Sequence of chain 1.A:
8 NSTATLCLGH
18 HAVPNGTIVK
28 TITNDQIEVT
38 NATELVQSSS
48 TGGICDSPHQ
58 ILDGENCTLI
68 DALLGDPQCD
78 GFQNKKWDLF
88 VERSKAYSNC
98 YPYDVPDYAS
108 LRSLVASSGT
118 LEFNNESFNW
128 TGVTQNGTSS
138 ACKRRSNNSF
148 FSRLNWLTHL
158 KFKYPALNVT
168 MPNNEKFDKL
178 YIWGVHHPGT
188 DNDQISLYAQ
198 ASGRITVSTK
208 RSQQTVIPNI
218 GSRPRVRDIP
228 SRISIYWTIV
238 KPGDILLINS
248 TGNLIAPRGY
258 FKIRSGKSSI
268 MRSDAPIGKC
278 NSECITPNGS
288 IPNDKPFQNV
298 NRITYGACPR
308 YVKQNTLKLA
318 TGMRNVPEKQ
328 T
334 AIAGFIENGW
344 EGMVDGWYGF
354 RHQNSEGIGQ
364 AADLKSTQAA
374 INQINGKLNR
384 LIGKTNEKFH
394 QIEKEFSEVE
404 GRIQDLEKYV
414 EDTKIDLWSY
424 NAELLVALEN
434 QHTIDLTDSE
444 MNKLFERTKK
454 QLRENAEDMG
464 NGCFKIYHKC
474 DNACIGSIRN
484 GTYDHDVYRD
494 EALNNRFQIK

Sequence of chain 2.A:
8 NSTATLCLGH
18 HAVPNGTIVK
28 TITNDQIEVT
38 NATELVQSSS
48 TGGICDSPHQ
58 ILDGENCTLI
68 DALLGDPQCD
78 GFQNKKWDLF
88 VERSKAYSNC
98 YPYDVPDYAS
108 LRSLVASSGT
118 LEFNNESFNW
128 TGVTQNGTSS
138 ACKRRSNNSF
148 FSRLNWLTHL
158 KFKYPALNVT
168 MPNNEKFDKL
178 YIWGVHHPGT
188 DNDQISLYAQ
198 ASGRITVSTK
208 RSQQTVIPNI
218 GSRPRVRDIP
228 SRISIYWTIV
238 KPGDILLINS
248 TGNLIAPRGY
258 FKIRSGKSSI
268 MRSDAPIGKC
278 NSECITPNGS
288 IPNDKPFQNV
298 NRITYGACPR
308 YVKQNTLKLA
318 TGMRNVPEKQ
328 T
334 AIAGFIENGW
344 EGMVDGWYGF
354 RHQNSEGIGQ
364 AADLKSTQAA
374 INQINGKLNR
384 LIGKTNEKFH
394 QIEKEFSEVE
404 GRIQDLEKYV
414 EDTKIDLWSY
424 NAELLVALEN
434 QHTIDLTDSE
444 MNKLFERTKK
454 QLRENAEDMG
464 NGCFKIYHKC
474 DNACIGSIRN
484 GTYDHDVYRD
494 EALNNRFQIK

Binding-site contacts:
Ligand atom C6 contacts residue ASN165 of chain 1.A at 4.3 Å.
Ligand atom C8 contacts residue NAG1 of chain 1.B at 4.0 Å.
Ligand atom O5 contacts residue ASN165 of chain 1.A at 3.7 Å.
Ligand atom C4 contacts residue ASN246 of chain 1.A at 4.3 Å.
Ligand atom C7 contacts residue THR248 of chain 1.A at 4.2 Å.
Ligand atom O4 contacts residue ALA163 of chain 1.A at 4.3 Å.
Ligand atom C6 contacts residue ALA163 of chain 1.A at 4.1 Å (hydrophobic).
Ligand atom N2 contacts residue ASN246 of chain 1.A at 2.9 Å (h-bond).
Ligand atom C1 contacts residue ALA163 of chain 1.A at 4.0 Å (hydrophobic).
Ligand atom O5 contacts residue ALA163 of chain 1.A at 4.0 Å.
Ligand atom O6 contacts residue ASN165 of chain 1.A at 3.3 Å.
Ligand atom C3 contacts residue ALA163 of chain 1.A at 4.3 Å (hydrophobic).
Ligand atom O7 contacts residue SER247 of chain 1.A at 3.1 Å.
Ligand atom O3 contacts residue ALA163 of chain 1.A at 4.4 Å.
Ligand atom C7 contacts residue SER247 of chain 1.A at 4.0 Å.
Ligand atom O6 contacts residue NAG1 of chain 1.B at 3.3 Å.
Ligand atom C8 contacts residue ASN246 of chain 1.A at 4.1 Å.
Ligand atom C1 contacts residue LEU164 of chain 1.A at 3.8 Å (hydrophobic).
Ligand atom C7 contacts residue ASN246 of chain 1.A at 3.6 Å.
Ligand atom C2 contacts residue ASN246 of chain 1.A at 2.5 Å.
Ligand atom O7 contacts residue THR187 of chain 2.A at 4.3 Å.
Ligand atom C5 contacts residue ALA163 of chain 1.A at 4.1 Å (hydrophobic).
Ligand atom O5 contacts residue LEU164 of chain 1.A at 3.6 Å.
Ligand atom C1 contacts residue ASN246 of chain 1.A at 1.5 Å.
Ligand atom O7 contacts residue ARG201 of chain 1.A at 3.7 Å.
Ligand atom O3 contacts residue THR248 of chain 1.A at 3.7 Å.
Ligand atom C2 contacts residue ALA163 of chain 1.A at 4.3 Å (hydrophobic).
Ligand atom C3 contacts residue ASN246 of chain 1.A at 3.8 Å.
Ligand atom C6 contacts residue NAG1 of chain 1.B at 4.0 Å.
Ligand atom C5 contacts residue ASN246 of chain 1.A at 3.6 Å.
Ligand atom C4 contacts residue ALA163 of chain 1.A at 3.5 Å (hydrophobic).
Ligand atom C8 contacts residue ARG201 of chain 1.A at 3.3 Å.
Ligand atom O5 contacts residue ASN246 of chain 1.A at 2.4 Å (h-bond).
Ligand atom C8 contacts residue ILE217 of chain 2.A at 4.0 Å (hydrophobic).
Ligand atom C7 contacts residue ARG201 of chain 1.A at 4.0 Å.
Ligand atom C5 contacts residue NAG1 of chain 1.B at 4.5 Å.
Ligand atom O7 contacts residue THR248 of chain 1.A at 3.2 Å (h-bond).
Ligand atom O7 contacts residue ASN246 of chain 1.A at 3.7 Å.
Ligand atom C2 contacts residue THR248 of chain 1.A at 4.3 Å.
Ligand atom N2 contacts residue ILE217 of chain 2.A at 4.4 Å.

This small molecule binds to this protein.
Small molecule (SMILES): CC(=O)N[C@H]1[C@H](O[C@H]2[C@H](O)[C@@H](NC(C)=O)CO[C@@H]2CO)O[C@H](CO)[C@@H](O)[C@@H]1O